Binding-site contacts:
Ligand atom O5 contacts residue ASN161 of chain 1.C at 3.3 Å (h-bond).
Ligand atom C1 contacts residue ASN162 of chain 1.C at 1.4 Å.
Ligand atom C6 contacts residue ASN161 of chain 1.C at 4.4 Å.
Ligand atom O5 contacts residue ASN162 of chain 1.C at 2.4 Å (h-bond).
Ligand atom N2 contacts residue ASN162 of chain 1.C at 2.9 Å (h-bond).
Ligand atom C5 contacts residue ASN162 of chain 1.C at 3.7 Å.
Ligand atom C2 contacts residue ASN162 of chain 1.C at 2.5 Å.
Ligand atom C4 contacts residue ASN162 of chain 1.C at 4.2 Å.
Ligand atom C1 contacts residue ASN161 of chain 1.C at 3.8 Å.
Ligand atom O7 contacts residue ASN162 of chain 1.C at 3.4 Å (h-bond).
Ligand atom C3 contacts residue ASN162 of chain 1.C at 3.8 Å.
Ligand atom C7 contacts residue ASN162 of chain 1.C at 3.5 Å.

This protein binds this small molecule.
Small molecule (SMILES): CC(=O)N[C@@H]1[C@@H](O)[C@H](O)[C@@H](CO)O[C@H]1O

Sequence of chain 1.C:
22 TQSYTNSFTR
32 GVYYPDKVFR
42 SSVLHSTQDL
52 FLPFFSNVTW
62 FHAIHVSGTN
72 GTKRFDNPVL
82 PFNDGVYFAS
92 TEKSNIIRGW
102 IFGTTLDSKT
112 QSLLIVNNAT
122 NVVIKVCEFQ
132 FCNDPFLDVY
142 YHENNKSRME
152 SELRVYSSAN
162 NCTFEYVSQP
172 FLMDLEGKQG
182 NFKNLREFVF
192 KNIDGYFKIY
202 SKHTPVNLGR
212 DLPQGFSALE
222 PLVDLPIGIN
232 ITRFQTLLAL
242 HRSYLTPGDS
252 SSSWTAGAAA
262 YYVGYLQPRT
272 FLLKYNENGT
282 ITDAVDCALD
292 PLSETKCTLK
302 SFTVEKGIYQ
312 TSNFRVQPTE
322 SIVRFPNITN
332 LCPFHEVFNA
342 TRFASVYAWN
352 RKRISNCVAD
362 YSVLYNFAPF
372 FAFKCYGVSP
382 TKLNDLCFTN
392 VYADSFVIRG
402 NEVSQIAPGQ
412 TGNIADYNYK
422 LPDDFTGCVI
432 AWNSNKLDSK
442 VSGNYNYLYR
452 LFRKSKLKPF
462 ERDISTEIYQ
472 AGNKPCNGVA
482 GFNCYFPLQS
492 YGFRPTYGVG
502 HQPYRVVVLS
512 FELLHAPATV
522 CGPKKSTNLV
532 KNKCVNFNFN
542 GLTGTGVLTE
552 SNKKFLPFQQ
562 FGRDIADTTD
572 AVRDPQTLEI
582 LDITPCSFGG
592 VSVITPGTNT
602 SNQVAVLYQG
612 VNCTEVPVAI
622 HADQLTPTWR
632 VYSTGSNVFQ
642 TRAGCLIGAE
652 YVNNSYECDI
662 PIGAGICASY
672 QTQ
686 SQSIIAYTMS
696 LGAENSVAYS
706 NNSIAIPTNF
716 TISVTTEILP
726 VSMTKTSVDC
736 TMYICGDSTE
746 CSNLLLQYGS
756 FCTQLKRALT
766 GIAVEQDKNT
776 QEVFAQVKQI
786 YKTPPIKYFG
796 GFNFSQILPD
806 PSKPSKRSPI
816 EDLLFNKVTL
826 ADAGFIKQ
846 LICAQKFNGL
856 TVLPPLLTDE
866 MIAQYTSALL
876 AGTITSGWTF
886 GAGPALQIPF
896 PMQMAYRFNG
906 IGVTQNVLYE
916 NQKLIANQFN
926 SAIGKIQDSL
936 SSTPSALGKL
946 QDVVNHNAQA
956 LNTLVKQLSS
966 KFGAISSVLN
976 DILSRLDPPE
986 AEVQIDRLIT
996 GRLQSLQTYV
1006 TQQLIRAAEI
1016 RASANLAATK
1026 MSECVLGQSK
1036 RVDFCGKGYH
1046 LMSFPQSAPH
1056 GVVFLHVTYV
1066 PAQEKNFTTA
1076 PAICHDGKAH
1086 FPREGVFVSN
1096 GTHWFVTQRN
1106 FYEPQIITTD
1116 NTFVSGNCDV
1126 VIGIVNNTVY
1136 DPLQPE